Sequence of chain 1.C:
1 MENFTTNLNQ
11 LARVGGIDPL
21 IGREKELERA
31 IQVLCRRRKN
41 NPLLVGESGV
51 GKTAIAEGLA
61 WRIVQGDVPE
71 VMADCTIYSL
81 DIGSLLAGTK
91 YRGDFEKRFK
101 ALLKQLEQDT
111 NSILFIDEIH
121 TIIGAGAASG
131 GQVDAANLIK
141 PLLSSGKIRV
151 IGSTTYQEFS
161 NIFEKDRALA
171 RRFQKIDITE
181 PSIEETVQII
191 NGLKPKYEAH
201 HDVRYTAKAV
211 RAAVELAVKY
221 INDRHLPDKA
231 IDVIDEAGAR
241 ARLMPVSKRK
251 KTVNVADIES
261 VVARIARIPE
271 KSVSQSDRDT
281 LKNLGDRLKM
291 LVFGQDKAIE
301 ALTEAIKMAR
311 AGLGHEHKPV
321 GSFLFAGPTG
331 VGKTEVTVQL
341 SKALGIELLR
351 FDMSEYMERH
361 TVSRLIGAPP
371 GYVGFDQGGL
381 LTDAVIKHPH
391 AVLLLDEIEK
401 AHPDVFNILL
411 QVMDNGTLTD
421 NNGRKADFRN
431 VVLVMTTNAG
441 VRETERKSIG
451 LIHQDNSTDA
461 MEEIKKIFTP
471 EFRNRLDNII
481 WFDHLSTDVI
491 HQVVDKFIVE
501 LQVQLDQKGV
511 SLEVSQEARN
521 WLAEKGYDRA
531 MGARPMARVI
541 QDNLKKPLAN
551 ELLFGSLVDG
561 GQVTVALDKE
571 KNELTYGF

Binding-site contacts:
Ligand atom C8 contacts residue PRO227 of chain 1.C at 3.6 Å (hydrophobic).
Ligand atom O2G contacts residue ARG172 of chain 1.B at 2.9 Å (salt-bridge).
Ligand atom O2' contacts residue LEU193 of chain 1.C at 3.2 Å.
Ligand atom O5' contacts residue ARG171 of chain 1.B at 3.6 Å.
Ligand atom O3G contacts residue SER48 of chain 1.C at 3.8 Å.
Ligand atom O2G contacts residue ARG171 of chain 1.B at 3.6 Å (salt-bridge).
Ligand atom O2A contacts residue GLY51 of chain 1.C at 3.1 Å.
Ligand atom N6 contacts residue ILE21 of chain 1.C at 2.6 Å (h-bond).
Ligand atom N3 contacts residue LEU193 of chain 1.C at 3.8 Å.
Ligand atom N1 contacts residue PRO19 of chain 1.C at 3.8 Å.
Ligand atom O3A contacts residue THR53 of chain 1.C at 3.2 Å (h-bond).
Ligand atom O1B contacts residue LYS52 of chain 1.C at 2.9 Å (salt-bridge).
Ligand atom O2B contacts residue LYS52 of chain 1.C at 2.8 Å (salt-bridge).
Ligand atom O1A contacts residue GLY51 of chain 1.C at 2.8 Å (h-bond).
Ligand atom PA contacts residue GLY51 of chain 1.C at 3.7 Å.
Ligand atom C8 contacts residue GLY51 of chain 1.C at 3.4 Å.
Ligand atom S1G contacts residue LYS52 of chain 1.C at 3.1 Å (salt-bridge).
Ligand atom O2B contacts residue GLY51 of chain 1.C at 3.2 Å (h-bond).
Ligand atom S1G contacts residue SER48 of chain 1.C at 3.7 Å.
Ligand atom O2A contacts residue THR53 of chain 1.C at 3.6 Å (h-bond).
Ligand atom C2 contacts residue PRO19 of chain 1.C at 3.3 Å (hydrophobic).
Ligand atom C6 contacts residue ILE21 of chain 1.C at 3.6 Å (hydrophobic).
Ligand atom N1 contacts residue LEU20 of chain 1.C at 3.6 Å.
Ligand atom O3G contacts residue ARG172 of chain 1.B at 2.9 Å (salt-bridge).
Ligand atom O1A contacts residue GLY49 of chain 1.C at 3.3 Å.
Ligand atom PG contacts residue ARG171 of chain 1.B at 3.5 Å.
Ligand atom O2A contacts residue LYS52 of chain 1.C at 3.8 Å.
Ligand atom O2B contacts residue VAL50 of chain 1.C at 3.4 Å (h-bond).
Ligand atom N3 contacts residue ILE189 of chain 1.C at 3.7 Å.
Ligand atom O1A contacts residue VAL50 of chain 1.C at 3.3 Å (h-bond).
Ligand atom C2 contacts residue ILE189 of chain 1.C at 3.6 Å (hydrophobic).
Ligand atom O2B contacts residue GLY49 of chain 1.C at 3.6 Å.
Ligand atom O3B contacts residue GLY49 of chain 1.C at 2.9 Å (h-bond).
Ligand atom O3G contacts residue ARG171 of chain 1.B at 2.7 Å (salt-bridge).
Ligand atom O2' contacts residue ILE231 of chain 1.C at 3.2 Å.
Ligand atom N6 contacts residue ARG23 of chain 1.C at 3.7 Å.
Ligand atom O3B contacts residue ARG171 of chain 1.B at 3.7 Å.
Ligand atom N1 contacts residue ILE21 of chain 1.C at 3.0 Å (h-bond).
Ligand atom O1B contacts residue THR53 of chain 1.C at 3.0 Å (h-bond).
Ligand atom O2A contacts residue ALA54 of chain 1.C at 2.9 Å (h-bond).

Sequence of chain 1.B:
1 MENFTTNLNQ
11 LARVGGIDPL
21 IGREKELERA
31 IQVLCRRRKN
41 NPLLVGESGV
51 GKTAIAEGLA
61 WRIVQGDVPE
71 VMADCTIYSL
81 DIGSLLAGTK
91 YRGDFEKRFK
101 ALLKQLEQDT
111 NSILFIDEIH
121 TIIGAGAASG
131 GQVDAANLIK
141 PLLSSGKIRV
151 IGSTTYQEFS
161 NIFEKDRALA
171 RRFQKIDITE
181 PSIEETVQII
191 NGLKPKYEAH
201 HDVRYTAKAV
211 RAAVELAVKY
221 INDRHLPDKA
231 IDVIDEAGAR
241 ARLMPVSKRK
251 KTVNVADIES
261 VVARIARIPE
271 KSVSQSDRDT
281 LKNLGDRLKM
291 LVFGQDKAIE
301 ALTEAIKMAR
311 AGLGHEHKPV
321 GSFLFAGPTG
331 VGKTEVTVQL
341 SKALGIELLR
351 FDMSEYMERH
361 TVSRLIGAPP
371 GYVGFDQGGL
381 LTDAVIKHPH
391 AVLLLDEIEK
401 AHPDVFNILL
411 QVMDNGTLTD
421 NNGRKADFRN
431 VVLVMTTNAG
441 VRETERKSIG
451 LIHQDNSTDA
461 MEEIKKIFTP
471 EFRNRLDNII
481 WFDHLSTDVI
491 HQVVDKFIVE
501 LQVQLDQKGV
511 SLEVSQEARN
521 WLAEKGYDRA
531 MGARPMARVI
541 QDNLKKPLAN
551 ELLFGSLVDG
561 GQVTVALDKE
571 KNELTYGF

A protein and the small-molecule ligand that binds it are described below.
Small molecule (SMILES): Nc1ncnc2c1ncn2[C@@H]1O[C@H](COP(=O)(O)OP(=O)(O)OP(O)(O)=S)[C@@H](O)[C@H]1O